Binding-site contacts:
Ligand atom C7 contacts residue ASN27 of chain 1.E at 3.4 Å.
Ligand atom C1 contacts residue TYR33 of chain 1.I at 3.6 Å (hydrophobic).
Ligand atom C2 contacts residue TYR92 of chain 1.I at 3.2 Å (hydrophobic).
Ligand atom O2 contacts residue HIS30 of chain 1.I at 3.5 Å.
Ligand atom O6 contacts residue ILE104 of chain 1.H at 2.5 Å (h-bond).
Ligand atom C6 contacts residue SER28 of chain 1.I at 3.2 Å.
Ligand atom C1 contacts residue ASP106 of chain 1.H at 3.5 Å.
Ligand atom C6 contacts residue TYR33 of chain 1.I at 3.5 Å (hydrophobic).
Ligand atom C3 contacts residue TYR97 of chain 1.I at 3.6 Å (hydrophobic).
Ligand atom O6 contacts residue ASP106 of chain 1.H at 3.7 Å.
Ligand atom C6 contacts residue ASP106 of chain 1.H at 3.7 Å.
Ligand atom O7 contacts residue ASN27 of chain 1.E at 2.6 Å (h-bond).
Ligand atom O4 contacts residue GLY93 of chain 1.I at 2.8 Å (h-bond).
Ligand atom O3 contacts residue SER28 of chain 1.I at 3.4 Å (h-bond).
Ligand atom O2 contacts residue ASP106 of chain 1.H at 2.8 Å (salt-bridge).
Ligand atom C8 contacts residue ASN27 of chain 1.E at 3.4 Å.
Ligand atom N2 contacts residue ASN29 of chain 1.E at 3.0 Å (h-bond).
Ligand atom O7 contacts residue GLY108 of chain 1.H at 3.1 Å (h-bond).
Ligand atom C7 contacts residue ASN29 of chain 1.E at 3.3 Å.
Ligand atom O5 contacts residue ASN29 of chain 1.E at 2.3 Å (h-bond).
Ligand atom O2 contacts residue TYR97 of chain 1.I at 3.3 Å (h-bond).
Ligand atom C2 contacts residue SER28 of chain 1.I at 3.6 Å.
Ligand atom O4 contacts residue ASP106 of chain 1.H at 3.6 Å.
Ligand atom C2 contacts residue ASN29 of chain 1.E at 2.5 Å.
Ligand atom C6 contacts residue HIS30 of chain 1.I at 3.6 Å.
Ligand atom O2 contacts residue TYR92 of chain 1.I at 2.7 Å (h-bond).
Ligand atom O3 contacts residue TYR97 of chain 1.I at 2.5 Å (h-bond).
Ligand atom O7 contacts residue ASN29 of chain 1.E at 3.3 Å (h-bond).
Ligand atom C3 contacts residue ASP106 of chain 1.H at 3.3 Å.
Ligand atom C5 contacts residue ASN29 of chain 1.E at 3.6 Å.
Ligand atom O3 contacts residue GLY93 of chain 1.I at 3.6 Å (h-bond).
Ligand atom C5 contacts residue ASP106 of chain 1.H at 3.7 Å.
Ligand atom O4 contacts residue ARG59 of chain 1.H at 2.7 Å (salt-bridge).
Ligand atom O6 contacts residue SER28 of chain 1.I at 3.2 Å.
Ligand atom O3 contacts residue ARG59 of chain 1.H at 2.9 Å (salt-bridge).
Ligand atom C1 contacts residue TYR33 of chain 1.I at 3.5 Å (hydrophobic).
Ligand atom O2 contacts residue SER28 of chain 1.I at 2.3 Å (h-bond).
Ligand atom C1 contacts residue ASN29 of chain 1.E at 1.4 Å.
Ligand atom O2 contacts residue TRP118 of chain 1.H at 3.0 Å (h-bond).
Ligand atom C6 contacts residue ILE104 of chain 1.H at 3.6 Å (hydrophobic).

Sequence of chain 1.H:
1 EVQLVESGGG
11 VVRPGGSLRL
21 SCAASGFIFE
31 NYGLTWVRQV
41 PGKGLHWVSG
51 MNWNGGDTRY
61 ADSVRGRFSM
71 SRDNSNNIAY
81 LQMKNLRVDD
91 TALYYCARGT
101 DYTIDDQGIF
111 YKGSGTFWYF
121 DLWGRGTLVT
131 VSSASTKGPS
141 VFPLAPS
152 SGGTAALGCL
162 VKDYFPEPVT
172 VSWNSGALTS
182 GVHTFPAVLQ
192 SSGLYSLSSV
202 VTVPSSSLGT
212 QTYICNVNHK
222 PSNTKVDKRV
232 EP

Sequence of chain 1.G:
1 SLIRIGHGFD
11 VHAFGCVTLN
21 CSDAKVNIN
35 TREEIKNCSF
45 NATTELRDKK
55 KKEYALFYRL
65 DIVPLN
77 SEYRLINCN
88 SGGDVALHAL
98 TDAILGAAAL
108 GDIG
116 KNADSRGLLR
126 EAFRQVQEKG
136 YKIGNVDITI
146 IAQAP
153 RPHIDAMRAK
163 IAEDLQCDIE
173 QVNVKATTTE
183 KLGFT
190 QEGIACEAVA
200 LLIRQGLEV

A small-molecule ligand and the protein it binds are described below.
Small molecule (SMILES): CC(=O)N[C@H]1[C@H](O[C@H]2[C@H](O)[C@@H](NC(C)=O)CO[C@@H]2CO)O[C@H](CO)[C@@H](O[C@@H]2O[C@H](CO[C@H]3O[C@H](CO[C@H]4O[C@H](CO)[C@@H](O)[C@H](O)[C@@H]4O)[C@@H](O)[C@H](O[C@H]4O[C@H](CO)[C@@H](O)[C@H](O)[C@@H]4O)[C@@H]3O)[C@@H](O)[C@H](O[C@H]3O[C@H](CO)[C@@H](O)[C@H](O)[C@@H]3O)[C@@H]2O)[C@@H]1O

Sequence of chain 1.E:
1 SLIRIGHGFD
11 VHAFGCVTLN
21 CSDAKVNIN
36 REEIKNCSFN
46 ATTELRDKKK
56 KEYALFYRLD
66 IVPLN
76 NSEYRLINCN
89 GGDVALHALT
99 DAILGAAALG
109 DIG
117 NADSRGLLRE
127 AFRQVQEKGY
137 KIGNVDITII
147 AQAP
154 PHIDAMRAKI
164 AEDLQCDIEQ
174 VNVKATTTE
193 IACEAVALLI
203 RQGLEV

Sequence of chain 1.I:
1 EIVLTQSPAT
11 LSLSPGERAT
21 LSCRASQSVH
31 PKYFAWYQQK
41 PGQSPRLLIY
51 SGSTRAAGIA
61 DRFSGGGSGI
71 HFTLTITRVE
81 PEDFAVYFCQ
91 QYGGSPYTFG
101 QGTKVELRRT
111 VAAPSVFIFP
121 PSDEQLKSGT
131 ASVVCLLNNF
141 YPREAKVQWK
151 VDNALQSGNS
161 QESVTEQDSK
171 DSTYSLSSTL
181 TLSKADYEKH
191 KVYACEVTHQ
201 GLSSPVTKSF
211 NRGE